A protein and the small-molecule ligand that binds it are described below.
Small molecule (SMILES): CC(=O)N[C@@H]1[C@@H](O)[C@H](O)[C@@H](CO)O[C@H]1O

Binding-site contacts:
Ligand atom C7 contacts residue ASN620 of chain 1.A at 3.8 Å.
Ligand atom C2 contacts residue ASN620 of chain 1.A at 2.2 Å.
Ligand atom O7 contacts residue PRO614 of chain 1.A at 4.2 Å.
Ligand atom C7 contacts residue LEU617 of chain 1.A at 4.0 Å (hydrophobic).
Ligand atom C5 contacts residue ASN620 of chain 1.A at 3.5 Å.
Ligand atom C4 contacts residue ASN620 of chain 1.A at 4.0 Å.
Ligand atom O5 contacts residue ASN620 of chain 1.A at 2.2 Å (h-bond).
Ligand atom C3 contacts residue ASN620 of chain 1.A at 3.6 Å.
Ligand atom C1 contacts residue THR616 of chain 1.A at 4.3 Å.
Ligand atom C8 contacts residue GLN582 of chain 1.A at 3.9 Å.
Ligand atom O7 contacts residue LEU617 of chain 1.A at 3.4 Å.
Ligand atom C7 contacts residue THR616 of chain 1.A at 3.8 Å.
Ligand atom O7 contacts residue THR616 of chain 1.A at 3.4 Å (h-bond).
Ligand atom C1 contacts residue ASN620 of chain 1.A at 1.4 Å.
Ligand atom C8 contacts residue ASN620 of chain 1.A at 4.3 Å.
Ligand atom N2 contacts residue THR616 of chain 1.A at 3.3 Å (h-bond).
Ligand atom N2 contacts residue ASN620 of chain 1.A at 2.8 Å (h-bond).
Ligand atom N2 contacts residue LEU617 of chain 1.A at 4.2 Å.

Sequence of chain 1.A:
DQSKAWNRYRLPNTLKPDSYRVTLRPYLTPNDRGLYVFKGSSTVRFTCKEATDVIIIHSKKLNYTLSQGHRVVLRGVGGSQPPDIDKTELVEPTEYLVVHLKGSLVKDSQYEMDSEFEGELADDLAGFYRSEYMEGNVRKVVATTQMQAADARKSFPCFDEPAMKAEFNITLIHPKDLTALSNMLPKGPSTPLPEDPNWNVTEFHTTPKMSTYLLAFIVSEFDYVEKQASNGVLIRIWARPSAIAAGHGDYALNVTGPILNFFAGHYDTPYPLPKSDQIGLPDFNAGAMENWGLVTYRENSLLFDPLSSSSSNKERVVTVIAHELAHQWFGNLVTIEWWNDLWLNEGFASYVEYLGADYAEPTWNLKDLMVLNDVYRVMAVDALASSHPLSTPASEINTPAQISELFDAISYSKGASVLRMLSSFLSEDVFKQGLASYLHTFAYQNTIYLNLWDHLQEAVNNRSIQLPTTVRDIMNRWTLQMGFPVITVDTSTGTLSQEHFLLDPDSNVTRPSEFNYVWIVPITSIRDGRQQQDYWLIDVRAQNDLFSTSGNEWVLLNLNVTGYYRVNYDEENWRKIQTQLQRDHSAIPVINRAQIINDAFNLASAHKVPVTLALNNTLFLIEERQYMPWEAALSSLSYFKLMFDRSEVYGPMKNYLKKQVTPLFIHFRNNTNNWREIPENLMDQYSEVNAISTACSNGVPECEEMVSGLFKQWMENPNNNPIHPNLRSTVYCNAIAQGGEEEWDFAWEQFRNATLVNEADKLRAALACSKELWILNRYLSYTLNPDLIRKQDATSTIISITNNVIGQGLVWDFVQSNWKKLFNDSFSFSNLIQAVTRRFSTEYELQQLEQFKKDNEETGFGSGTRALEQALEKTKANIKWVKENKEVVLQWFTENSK